A protein and the small-molecule ligand that binds it are described below.
Small molecule (SMILES): CC(=O)N[C@H]1[C@H](O[C@H]2[C@H](O)[C@@H](NC(C)=O)CO[C@@H]2CO)O[C@H](CO)[C@@H](O)[C@@H]1O

Sequence of chain 1.B:
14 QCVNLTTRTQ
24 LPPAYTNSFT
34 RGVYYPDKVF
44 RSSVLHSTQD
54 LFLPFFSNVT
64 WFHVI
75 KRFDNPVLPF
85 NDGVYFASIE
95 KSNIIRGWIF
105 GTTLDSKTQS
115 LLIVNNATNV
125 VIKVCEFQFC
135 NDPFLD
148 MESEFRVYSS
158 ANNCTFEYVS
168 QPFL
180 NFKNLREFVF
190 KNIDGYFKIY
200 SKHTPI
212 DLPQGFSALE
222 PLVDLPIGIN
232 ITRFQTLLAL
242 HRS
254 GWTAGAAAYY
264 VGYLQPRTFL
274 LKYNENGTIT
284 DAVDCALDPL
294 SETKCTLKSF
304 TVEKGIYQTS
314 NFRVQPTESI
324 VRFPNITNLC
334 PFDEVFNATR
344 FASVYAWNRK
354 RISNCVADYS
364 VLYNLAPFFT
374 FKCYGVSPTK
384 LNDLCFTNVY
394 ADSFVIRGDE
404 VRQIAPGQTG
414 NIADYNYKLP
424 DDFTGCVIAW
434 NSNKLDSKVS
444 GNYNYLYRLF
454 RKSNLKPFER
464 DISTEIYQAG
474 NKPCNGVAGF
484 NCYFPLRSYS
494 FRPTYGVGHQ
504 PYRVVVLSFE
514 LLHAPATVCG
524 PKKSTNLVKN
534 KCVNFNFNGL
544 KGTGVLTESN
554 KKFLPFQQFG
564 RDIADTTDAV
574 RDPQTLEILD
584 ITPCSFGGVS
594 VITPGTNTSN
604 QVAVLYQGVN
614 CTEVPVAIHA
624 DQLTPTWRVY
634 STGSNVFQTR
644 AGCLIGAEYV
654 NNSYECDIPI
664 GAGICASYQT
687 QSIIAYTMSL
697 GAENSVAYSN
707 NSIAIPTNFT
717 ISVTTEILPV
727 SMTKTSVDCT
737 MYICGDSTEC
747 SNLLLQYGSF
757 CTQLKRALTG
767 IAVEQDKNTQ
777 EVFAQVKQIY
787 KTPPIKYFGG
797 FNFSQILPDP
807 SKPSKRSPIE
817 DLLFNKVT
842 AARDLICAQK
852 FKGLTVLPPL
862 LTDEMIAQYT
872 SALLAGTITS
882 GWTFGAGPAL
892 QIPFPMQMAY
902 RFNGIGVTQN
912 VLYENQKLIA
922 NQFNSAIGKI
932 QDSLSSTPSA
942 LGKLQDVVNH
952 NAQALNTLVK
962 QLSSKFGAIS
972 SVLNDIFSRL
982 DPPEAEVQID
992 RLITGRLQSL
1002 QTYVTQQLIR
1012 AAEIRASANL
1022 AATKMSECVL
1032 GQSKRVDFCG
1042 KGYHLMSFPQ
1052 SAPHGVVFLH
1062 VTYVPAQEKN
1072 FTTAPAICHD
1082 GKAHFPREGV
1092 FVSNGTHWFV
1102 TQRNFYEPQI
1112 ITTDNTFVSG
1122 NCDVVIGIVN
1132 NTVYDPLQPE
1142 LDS

Binding-site contacts:
Ligand atom O7 contacts residue LEU919 of chain 1.B at 3.8 Å.
Ligand atom O7 contacts residue GLN1068 of chain 1.B at 3.7 Å.
Ligand atom O4 contacts residue LEU919 of chain 1.B at 4.0 Å.
Ligand atom C5 contacts residue ASN714 of chain 1.B at 3.6 Å.
Ligand atom O6 contacts residue GLN923 of chain 1.B at 3.9 Å.
Ligand atom O7 contacts residue ASN714 of chain 1.B at 3.8 Å.
Ligand atom N2 contacts residue LEU919 of chain 1.B at 4.3 Å.
Ligand atom C7 contacts residue ASN714 of chain 1.B at 3.6 Å.
Ligand atom C7 contacts residue GLN1068 of chain 1.B at 4.4 Å.
Ligand atom N2 contacts residue ASN714 of chain 1.B at 2.9 Å (h-bond).
Ligand atom C1 contacts residue ASN714 of chain 1.B at 1.4 Å.
Ligand atom C5 contacts residue LEU919 of chain 1.B at 4.0 Å (hydrophobic).
Ligand atom O5 contacts residue ASN714 of chain 1.B at 2.3 Å (h-bond).
Ligand atom C3 contacts residue ASN714 of chain 1.B at 3.8 Å.
Ligand atom C6 contacts residue LEU919 of chain 1.B at 4.4 Å (hydrophobic).
Ligand atom C4 contacts residue ASN714 of chain 1.B at 4.2 Å.
Ligand atom C2 contacts residue ASN714 of chain 1.B at 2.5 Å.
Ligand atom O5 contacts residue GLN1068 of chain 1.B at 4.3 Å.
Ligand atom C7 contacts residue LEU919 of chain 1.B at 3.8 Å (hydrophobic).
Ligand atom C1 contacts residue GLN1068 of chain 1.B at 4.5 Å.
Ligand atom C8 contacts residue LEU919 of chain 1.B at 3.9 Å (hydrophobic).